Binding-site contacts:
Ligand atom O5 contacts residue ASN298 of chain 1.E at 3.9 Å.
Ligand atom O7 contacts residue ASN285 of chain 1.E at 2.8 Å (h-bond).
Ligand atom C8 contacts residue SER46 of chain 1.E at 4.5 Å.
Ligand atom C7 contacts residue VAL297 of chain 1.E at 4.0 Å (hydrophobic).
Ligand atom C5 contacts residue ASN285 of chain 1.E at 3.6 Å.
Ligand atom C6 contacts residue ASN298 of chain 1.E at 4.2 Å.
Ligand atom C8 contacts residue ASN285 of chain 1.E at 4.5 Å.
Ligand atom O7 contacts residue VAL297 of chain 1.E at 4.2 Å.
Ligand atom C6 contacts residue ASN285 of chain 1.E at 4.5 Å.
Ligand atom C7 contacts residue ASN285 of chain 1.E at 3.1 Å.
Ligand atom O5 contacts residue VAL297 of chain 1.E at 4.5 Å.
Ligand atom C1 contacts residue ASN285 of chain 1.E at 1.4 Å.
Ligand atom C1 contacts residue ASN298 of chain 1.E at 4.3 Å.
Ligand atom O6 contacts residue ASN285 of chain 1.E at 4.3 Å.
Ligand atom C3 contacts residue ASN285 of chain 1.E at 3.8 Å.
Ligand atom C1 contacts residue VAL297 of chain 1.E at 3.5 Å (hydrophobic).
Ligand atom C3 contacts residue VAL297 of chain 1.E at 4.2 Å (hydrophobic).
Ligand atom C8 contacts residue SER45 of chain 1.E at 3.3 Å.
Ligand atom C8 contacts residue VAL297 of chain 1.E at 4.0 Å (hydrophobic).
Ligand atom N2 contacts residue ASN285 of chain 1.E at 3.0 Å (h-bond).
Ligand atom C2 contacts residue VAL297 of chain 1.E at 3.9 Å (hydrophobic).
Ligand atom N2 contacts residue VAL297 of chain 1.E at 3.5 Å (h-bond).
Ligand atom C2 contacts residue ASN285 of chain 1.E at 2.5 Å.
Ligand atom O5 contacts residue ASN285 of chain 1.E at 2.3 Å (h-bond).
Ligand atom C5 contacts residue ASN298 of chain 1.E at 4.1 Å.
Ligand atom C4 contacts residue ASN285 of chain 1.E at 4.2 Å.

Sequence of chain 1.E:
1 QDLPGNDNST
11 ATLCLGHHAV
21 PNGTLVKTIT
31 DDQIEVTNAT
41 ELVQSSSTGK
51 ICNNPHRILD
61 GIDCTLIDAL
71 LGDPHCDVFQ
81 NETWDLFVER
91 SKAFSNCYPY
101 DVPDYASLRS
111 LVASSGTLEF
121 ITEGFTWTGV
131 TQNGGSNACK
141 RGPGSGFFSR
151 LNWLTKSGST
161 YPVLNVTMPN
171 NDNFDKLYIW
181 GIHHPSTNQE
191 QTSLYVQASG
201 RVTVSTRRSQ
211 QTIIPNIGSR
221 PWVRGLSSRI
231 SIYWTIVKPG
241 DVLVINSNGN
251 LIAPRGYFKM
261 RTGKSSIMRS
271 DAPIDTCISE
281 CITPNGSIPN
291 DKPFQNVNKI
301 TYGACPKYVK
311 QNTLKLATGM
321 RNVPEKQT

The small molecule below binds the protein below.
Small molecule (SMILES): CC(=O)N[C@@H]1[C@@H](O)[C@H](O)[C@@H](CO)O[C@H]1O